Sequence of chain 11.A:
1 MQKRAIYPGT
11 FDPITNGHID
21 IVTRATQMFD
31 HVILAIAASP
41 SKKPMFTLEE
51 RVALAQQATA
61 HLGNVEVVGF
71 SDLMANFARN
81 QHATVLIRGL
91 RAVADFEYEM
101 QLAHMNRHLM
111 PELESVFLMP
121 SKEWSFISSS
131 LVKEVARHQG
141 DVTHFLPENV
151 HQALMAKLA

A protein and the small-molecule ligand that binds it are described below.
Small molecule (SMILES): CC1=Nc2nc(N[C@H](CC#N)c3cccc(Cl)c3)nn2C(=O)C1

Sequence of chain 7.A:
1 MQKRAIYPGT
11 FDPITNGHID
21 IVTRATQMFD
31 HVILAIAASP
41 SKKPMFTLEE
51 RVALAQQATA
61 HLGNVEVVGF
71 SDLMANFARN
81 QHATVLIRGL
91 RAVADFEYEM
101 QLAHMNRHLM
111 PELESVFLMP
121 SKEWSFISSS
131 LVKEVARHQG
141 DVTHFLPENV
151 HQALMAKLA

Binding-site contacts:
Ligand atom CL contacts residue GLY9 of chain 7.A at 3.5 Å.
Ligand atom C16 contacts residue ALA37 of chain 7.A at 3.7 Å (hydrophobic).
Ligand atom C10 contacts residue MET105 of chain 7.A at 3.5 Å (hydrophobic).
Ligand atom C13 contacts residue ASP72 of chain 7.A at 3.8 Å.
Ligand atom C1 contacts residue LEU102 of chain 7.A at 3.7 Å (hydrophobic).
Ligand atom C19 contacts residue THR10 of chain 7.A at 3.7 Å.
Ligand atom C15 contacts residue SER71 of chain 7.A at 3.8 Å.
Ligand atom C20 contacts residue SER39 of chain 7.A at 3.9 Å.
Ligand atom C5 contacts residue MET74 of chain 7.A at 3.5 Å (hydrophobic).
Ligand atom C8 contacts residue MET74 of chain 7.A at 3.8 Å (hydrophobic).
Ligand atom C13 contacts residue HIS138 of chain 11.A at 3.6 Å.
Ligand atom C10 contacts residue LEU102 of chain 7.A at 3.7 Å (hydrophobic).
Ligand atom N4 contacts residue MET74 of chain 7.A at 3.8 Å.
Ligand atom C14 contacts residue PHE70 of chain 7.A at 3.8 Å (hydrophobic).
Ligand atom CL contacts residue MET74 of chain 7.A at 3.8 Å.
Ligand atom C10 contacts residue VAL135 of chain 11.A at 3.7 Å (hydrophobic).
Ligand atom C10 contacts residue ASN106 of chain 7.A at 3.7 Å.
Ligand atom C20 contacts residue ALA37 of chain 7.A at 3.7 Å (hydrophobic).
Ligand atom N9 contacts residue MET74 of chain 7.A at 2.9 Å (h-bond).
Ligand atom C21 contacts residue ALA37 of chain 7.A at 3.7 Å (hydrophobic).
Ligand atom C2 contacts residue LEU102 of chain 7.A at 3.7 Å (hydrophobic).
Ligand atom C18 contacts residue ALA37 of chain 7.A at 3.5 Å (hydrophobic).
Ligand atom N9 contacts residue LEU73 of chain 7.A at 3.6 Å.
Ligand atom N12 contacts residue ASP72 of chain 7.A at 3.0 Å (salt-bridge).
Ligand atom C15 contacts residue ALA37 of chain 7.A at 3.8 Å (hydrophobic).
Ligand atom N7 contacts residue HIS138 of chain 11.A at 3.8 Å.
Ligand atom C17 contacts residue ALA37 of chain 7.A at 3.6 Å (hydrophobic).
Ligand atom N23 contacts residue ALA38 of chain 7.A at 3.4 Å (h-bond).
Ligand atom C19 contacts residue ALA37 of chain 7.A at 3.5 Å (hydrophobic).
Ligand atom C14 contacts residue HIS138 of chain 11.A at 3.8 Å.
Ligand atom O11 contacts residue GLU134 of chain 11.A at 3.6 Å.
Ligand atom C14 contacts residue ASP72 of chain 7.A at 3.2 Å.
Ligand atom C15 contacts residue PHE70 of chain 7.A at 3.8 Å (hydrophobic).
Ligand atom N6 contacts residue MET74 of chain 7.A at 3.8 Å.
Ligand atom N6 contacts residue LEU73 of chain 7.A at 3.7 Å.
Ligand atom C8 contacts residue HIS138 of chain 11.A at 3.9 Å.
Ligand atom N23 contacts residue SER39 of chain 7.A at 2.8 Å (h-bond).
Ligand atom C14 contacts residue SER71 of chain 7.A at 3.5 Å.
Ligand atom C15 contacts residue SER39 of chain 7.A at 3.8 Å.
Ligand atom C17 contacts residue PHE70 of chain 7.A at 3.7 Å (hydrophobic).